Sequence of chain 1.B:
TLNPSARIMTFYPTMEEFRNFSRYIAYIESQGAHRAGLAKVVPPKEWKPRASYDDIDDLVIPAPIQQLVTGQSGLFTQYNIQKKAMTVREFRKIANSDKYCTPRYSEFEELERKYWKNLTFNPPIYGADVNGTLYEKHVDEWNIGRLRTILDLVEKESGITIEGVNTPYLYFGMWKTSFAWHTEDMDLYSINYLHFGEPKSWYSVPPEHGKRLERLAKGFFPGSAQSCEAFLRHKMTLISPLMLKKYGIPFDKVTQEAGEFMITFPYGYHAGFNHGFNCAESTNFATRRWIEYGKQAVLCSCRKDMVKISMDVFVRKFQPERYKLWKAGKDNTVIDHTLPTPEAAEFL

This small molecule binds to this protein.
Small molecule (SMILES): CC(C)[C@H](NC(=O)CNC(=O)CNC(=O)[C@@H](NC(=O)[C@@H](N)CO)[C@@H](C)O)C(=O)N[C@@H](CCCC[N+](C)(C)C)C(=O)N[C@@H](CCCCN)C(=O)N1CCC[C@H]1C(=O)N[C@@H](C)C(=O)N[C@@H](C)C(=O)N[C@@H](Cc1ccc(O)cc1)C(=O)O

Binding-site contacts:
Ligand atom O contacts residue VAL335 of chain 1.B at 3.3 Å.
Ligand atom CM2 contacts residue GLY192 of chain 1.B at 3.0 Å.
Ligand atom CM1 contacts residue TYR199 of chain 1.B at 3.3 Å (hydrophobic).
Ligand atom OG1 contacts residue SER338 of chain 1.B at 2.9 Å (h-bond).
Ligand atom CB contacts residue TYR197 of chain 1.B at 3.3 Å (hydrophobic).
Ligand atom CA contacts residue ASP333 of chain 1.B at 3.5 Å.
Ligand atom CB contacts residue ASN108 of chain 1.B at 3.4 Å.
Ligand atom CM3 contacts residue GLY192 of chain 1.B at 3.4 Å.
Ligand atom C contacts residue LYS336 of chain 1.B at 3.6 Å.
Ligand atom CM2 contacts residue TYR199 of chain 1.B at 3.5 Å (hydrophobic).
Ligand atom CB contacts residue TYR197 of chain 1.B at 3.6 Å (hydrophobic).
Ligand atom CB contacts residue GLU191 of chain 1.B at 3.1 Å.
Ligand atom CM1 contacts residue SER310 of chain 1.B at 3.3 Å.
Ligand atom O contacts residue LYS336 of chain 1.B at 3.3 Å (salt-bridge).
Ligand atom CA contacts residue TYR197 of chain 1.B at 3.5 Å (hydrophobic).
Ligand atom O contacts residue ASP333 of chain 1.B at 3.3 Å (salt-bridge).
Ligand atom CA contacts residue MET334 of chain 1.B at 3.6 Å (hydrophobic).
Ligand atom CM3 contacts residue GLU212 of chain 1.B at 3.2 Å.
Ligand atom OH contacts residue MET264 of chain 1.B at 3.2 Å.
Ligand atom CM3 contacts residue ASN312 of chain 1.B at 3.3 Å.
Ligand atom N contacts residue ASN108 of chain 1.B at 2.8 Å (h-bond).
Ligand atom CA contacts residue LYS336 of chain 1.B at 3.4 Å.
Ligand atom O contacts residue ILE188 of chain 1.B at 3.5 Å.
Ligand atom C contacts residue VAL335 of chain 1.B at 3.5 Å (hydrophobic).
Ligand atom N contacts residue ASP333 of chain 1.B at 3.0 Å (salt-bridge).
Ligand atom N contacts residue GLU191 of chain 1.B at 2.9 Å (salt-bridge).
Ligand atom N contacts residue TYR197 of chain 1.B at 2.7 Å (h-bond).
Ligand atom O contacts residue VAL335 of chain 1.B at 3.5 Å.
Ligand atom CA contacts residue ASN108 of chain 1.B at 3.5 Å.
Ligand atom OXT contacts residue GLN110 of chain 1.B at 2.8 Å (h-bond).
Ligand atom CA contacts residue GLU191 of chain 1.B at 3.6 Å.
Ligand atom CG2 contacts residue TYR197 of chain 1.B at 3.1 Å (hydrophobic).
Ligand atom O contacts residue LYS336 of chain 1.B at 3.2 Å.
Ligand atom CG2 contacts residue ILE190 of chain 1.B at 3.6 Å (hydrophobic).
Ligand atom N contacts residue LYS336 of chain 1.B at 2.9 Å (salt-bridge).
Ligand atom CD1 contacts residue ASN108 of chain 1.B at 3.5 Å.
Ligand atom CG2 contacts residue ILE188 of chain 1.B at 3.6 Å (hydrophobic).
Ligand atom CD contacts residue GLY192 of chain 1.B at 3.2 Å.
Ligand atom NZ contacts residue ALA91 of chain 1.B at 3.2 Å (h-bond).
Ligand atom CB contacts residue ARG331 of chain 1.B at 3.6 Å.